A small-molecule ligand and the protein it binds are described below.
Small molecule (SMILES): CC(=O)N[C@@H]1[C@@H](O)[C@H](O)[C@@H](CO)O[C@H]1O

Binding-site contacts:
Ligand atom C2 contacts residue ASN361 of chain 1.E at 2.4 Å.
Ligand atom C8 contacts residue ASN361 of chain 1.E at 4.4 Å.
Ligand atom C7 contacts residue ASN361 of chain 1.E at 3.3 Å.
Ligand atom N2 contacts residue NAG2 of chain 1.T at 4.0 Å.
Ligand atom O5 contacts residue ASN361 of chain 1.E at 2.4 Å (h-bond).
Ligand atom C1 contacts residue ASN361 of chain 1.E at 1.4 Å.
Ligand atom C5 contacts residue ASN361 of chain 1.E at 3.7 Å.
Ligand atom C8 contacts residue NAG1 of chain 1.T at 3.7 Å.
Ligand atom C3 contacts residue ASN361 of chain 1.E at 3.8 Å.
Ligand atom N2 contacts residue ASN361 of chain 1.E at 2.9 Å (h-bond).
Ligand atom C4 contacts residue ASN361 of chain 1.E at 4.2 Å.
Ligand atom O7 contacts residue ASN361 of chain 1.E at 3.4 Å (h-bond).

Sequence of chain 1.E:
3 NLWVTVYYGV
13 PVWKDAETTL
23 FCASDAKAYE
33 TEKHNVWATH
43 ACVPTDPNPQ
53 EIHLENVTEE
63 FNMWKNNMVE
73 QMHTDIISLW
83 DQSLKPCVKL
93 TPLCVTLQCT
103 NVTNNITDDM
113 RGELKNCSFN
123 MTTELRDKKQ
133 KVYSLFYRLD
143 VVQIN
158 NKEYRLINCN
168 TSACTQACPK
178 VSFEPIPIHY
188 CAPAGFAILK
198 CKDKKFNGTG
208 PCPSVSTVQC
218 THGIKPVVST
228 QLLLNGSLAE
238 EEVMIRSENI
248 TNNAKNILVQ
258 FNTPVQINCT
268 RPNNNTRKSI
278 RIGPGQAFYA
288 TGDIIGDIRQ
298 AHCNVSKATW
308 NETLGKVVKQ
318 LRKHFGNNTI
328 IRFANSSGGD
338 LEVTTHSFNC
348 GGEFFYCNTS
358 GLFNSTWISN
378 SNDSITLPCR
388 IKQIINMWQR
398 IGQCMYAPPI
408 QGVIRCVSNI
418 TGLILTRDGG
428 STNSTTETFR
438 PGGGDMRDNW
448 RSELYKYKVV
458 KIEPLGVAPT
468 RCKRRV